The protein below binds the small molecule below.
Small molecule (SMILES): CC(=O)N[C@H]1[C@H](O[C@H]2[C@H](O)[C@@H](NC(C)=O)CO[C@@H]2CO)O[C@H](CO)[C@@H](O)[C@@H]1O

Sequence of chain 58.E:
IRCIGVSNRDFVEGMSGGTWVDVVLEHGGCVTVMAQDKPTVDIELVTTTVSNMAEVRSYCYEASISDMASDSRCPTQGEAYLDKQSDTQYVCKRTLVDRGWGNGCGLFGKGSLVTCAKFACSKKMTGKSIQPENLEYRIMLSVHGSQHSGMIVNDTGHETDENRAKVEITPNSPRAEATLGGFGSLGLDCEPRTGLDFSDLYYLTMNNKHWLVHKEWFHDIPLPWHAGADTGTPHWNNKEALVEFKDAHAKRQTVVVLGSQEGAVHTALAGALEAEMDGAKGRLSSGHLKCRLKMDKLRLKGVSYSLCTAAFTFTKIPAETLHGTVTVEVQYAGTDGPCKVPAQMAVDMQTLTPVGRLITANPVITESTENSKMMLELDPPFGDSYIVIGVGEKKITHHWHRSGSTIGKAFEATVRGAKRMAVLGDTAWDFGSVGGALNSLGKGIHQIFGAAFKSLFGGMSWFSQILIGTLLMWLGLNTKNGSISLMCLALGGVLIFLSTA

Binding-site contacts:
Ligand atom N2 contacts residue ASN154 of chain 58.E at 4.0 Å.
Ligand atom C2 contacts residue ASN154 of chain 58.E at 4.1 Å.
Ligand atom C2 contacts residue THR156 of chain 58.E at 3.9 Å.
Ligand atom O5 contacts residue MET151 of chain 58.E at 4.2 Å.
Ligand atom O7 contacts residue THR156 of chain 58.E at 4.5 Å.
Ligand atom N2 contacts residue THR156 of chain 58.E at 3.2 Å.
Ligand atom C8 contacts residue ASN154 of chain 58.E at 4.5 Å.
Ligand atom C7 contacts residue ASN154 of chain 58.E at 3.7 Å.
Ligand atom C1 contacts residue THR156 of chain 58.E at 3.6 Å.
Ligand atom C8 contacts residue THR156 of chain 58.E at 3.7 Å.
Ligand atom O5 contacts residue ASN154 of chain 58.E at 3.8 Å.
Ligand atom O7 contacts residue ASN154 of chain 58.E at 3.2 Å (h-bond).
Ligand atom C7 contacts residue THR156 of chain 58.E at 3.6 Å.
Ligand atom O6 contacts residue MET151 of chain 58.E at 3.5 Å.
Ligand atom C3 contacts residue THR156 of chain 58.E at 4.4 Å.
Ligand atom C1 contacts residue ASN154 of chain 58.E at 3.1 Å.